This protein binds this small molecule.
Small molecule (SMILES): O=P(O)(O)O[P](=O)(O)O[P](=O)(O)OC[C@H]1O[C@@H](n2cnc3c(O)ncnc32)[C@H](O)[C@@H]1O

Binding-site contacts:
Ligand atom O2A contacts residue SER66 of chain 1.A at 3.4 Å (h-bond).
Ligand atom O6 contacts residue ARG169 of chain 1.A at 3.1 Å (salt-bridge).
Ligand atom O6 contacts residue HIS168 of chain 1.A at 3.1 Å.
Ligand atom O2B contacts residue SER82 of chain 1.A at 3.6 Å (h-bond).
Ligand atom O4' contacts residue SER81 of chain 1.A at 3.4 Å.
Ligand atom N7 contacts residue HIS168 of chain 1.A at 3.2 Å (h-bond).
Ligand atom O3G contacts residue THR7 of chain 1.A at 3.3 Å (h-bond).
Ligand atom O1A contacts residue NA1 of chain 1.B at 3.3 Å (h-bond).
Ligand atom N3 contacts residue TYR142 of chain 1.A at 3.3 Å (h-bond).
Ligand atom O1B contacts residue ASN9 of chain 1.A at 2.7 Å (h-bond).
Ligand atom C6 contacts residue LYS163 of chain 1.A at 3.4 Å.
Ligand atom N1 contacts residue ASP143 of chain 1.A at 2.5 Å (salt-bridge).
Ligand atom O1G contacts residue LYS12 of chain 1.A at 2.8 Å (salt-bridge).
Ligand atom PA contacts residue NA1 of chain 1.B at 3.6 Å.
Ligand atom O1G contacts residue THR7 of chain 1.A at 2.7 Å (h-bond).
Ligand atom O4' contacts residue SER66 of chain 1.A at 3.3 Å (h-bond).
Ligand atom C4' contacts residue SER82 of chain 1.A at 3.5 Å.
Ligand atom C8 contacts residue ARG169 of chain 1.A at 3.5 Å.
Ligand atom O3' contacts residue SER82 of chain 1.A at 3.2 Å.
Ligand atom N7 contacts residue SER66 of chain 1.A at 3.5 Å (h-bond).
Ligand atom O2A contacts residue NA1 of chain 1.B at 3.1 Å (h-bond).
Ligand atom O1G contacts residue NA1 of chain 1.B at 3.5 Å (h-bond).
Ligand atom O1A contacts residue ASP65 of chain 1.A at 3.2 Å (salt-bridge).
Ligand atom C2 contacts residue PHE140 of chain 1.A at 3.0 Å (hydrophobic).
Ligand atom C2 contacts residue TYR142 of chain 1.A at 3.2 Å (hydrophobic).
Ligand atom N7 contacts residue ARG169 of chain 1.A at 2.8 Å (salt-bridge).
Ligand atom N1 contacts residue LYS163 of chain 1.A at 3.4 Å (salt-bridge).
Ligand atom O2G contacts residue GLU36 of chain 1.A at 2.7 Å (salt-bridge).
Ligand atom C8 contacts residue SER66 of chain 1.A at 3.1 Å.
Ligand atom C4' contacts residue SER81 of chain 1.A at 3.5 Å.
Ligand atom O2G contacts residue NA1 of chain 1.B at 2.7 Å (h-bond).
Ligand atom O3G contacts residue SER8 of chain 1.A at 2.8 Å (h-bond).
Ligand atom PG contacts residue THR7 of chain 1.A at 3.3 Å.
Ligand atom O6 contacts residue LYS163 of chain 1.A at 2.7 Å (salt-bridge).
Ligand atom C2 contacts residue PHE107 of chain 1.A at 3.5 Å (hydrophobic).
Ligand atom C4 contacts residue PHE107 of chain 1.A at 3.6 Å (hydrophobic).
Ligand atom O2A contacts residue LYS12 of chain 1.A at 2.6 Å (salt-bridge).
Ligand atom O1A contacts residue GLU36 of chain 1.A at 3.5 Å (salt-bridge).
Ligand atom C2 contacts residue ASP143 of chain 1.A at 3.2 Å.
Ligand atom C5' contacts residue SER66 of chain 1.A at 3.0 Å.

Sequence of chain 1.A:
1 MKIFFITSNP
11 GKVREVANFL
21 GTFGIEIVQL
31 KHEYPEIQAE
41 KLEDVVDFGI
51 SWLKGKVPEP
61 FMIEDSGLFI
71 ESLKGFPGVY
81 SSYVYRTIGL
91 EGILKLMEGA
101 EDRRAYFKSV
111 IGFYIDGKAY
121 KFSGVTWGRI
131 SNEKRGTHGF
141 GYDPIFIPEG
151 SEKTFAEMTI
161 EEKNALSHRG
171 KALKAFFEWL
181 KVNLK